Binding-site contacts:
Ligand atom CB contacts residue GLU288 of chain 1.A at 3.4 Å.
Ligand atom O contacts residue HIS201 of chain 1.A at 2.8 Å (h-bond).
Ligand atom CA contacts residue PHE103 of chain 1.A at 3.2 Å (hydrophobic).
Ligand atom O contacts residue HIS350 of chain 1.A at 3.4 Å.
Ligand atom N contacts residue PHE103 of chain 1.A at 2.9 Å (h-bond).
Ligand atom N contacts residue GLU288 of chain 1.A at 2.9 Å (salt-bridge).
Ligand atom CD1 contacts residue GLN102 of chain 1.A at 3.3 Å.
Ligand atom N contacts residue TYR236 of chain 1.A at 3.0 Å (h-bond).
Ligand atom CD2 contacts residue ARG64 of chain 1.A at 3.5 Å.
Ligand atom CE1 contacts residue ARG197 of chain 1.A at 3.5 Å.
Ligand atom OH contacts residue HIS164 of chain 1.A at 3.0 Å (h-bond).
Ligand atom O contacts residue ASN66 of chain 1.A at 3.1 Å (h-bond).
Ligand atom OD2 contacts residue OGA1 of chain 1.E at 3.1 Å (h-bond).
Ligand atom CB contacts residue ARG64 of chain 1.A at 3.3 Å.
Ligand atom O contacts residue ARG197 of chain 1.A at 2.8 Å (salt-bridge).
Ligand atom OD1 contacts residue LYS337 of chain 1.A at 2.9 Å (salt-bridge).
Ligand atom NZ contacts residue ILE429 of chain 1.A at 2.5 Å (h-bond).
Ligand atom CD2 contacts residue ASN66 of chain 1.A at 3.0 Å.
Ligand atom OD1 contacts residue ARG359 of chain 1.A at 2.8 Å (salt-bridge).
Ligand atom O contacts residue LEU104 of chain 1.A at 3.5 Å (h-bond).
Ligand atom CG2 contacts residue LEU137 of chain 1.A at 3.4 Å (hydrophobic).
Ligand atom N contacts residue GLU288 of chain 1.A at 2.9 Å (salt-bridge).
Ligand atom C contacts residue PHE103 of chain 1.A at 3.5 Å (hydrophobic).
Ligand atom CZ contacts residue ARG197 of chain 1.A at 3.5 Å.
Ligand atom CD1 contacts residue MET107 of chain 1.A at 3.1 Å (hydrophobic).
Ligand atom O contacts residue PHE103 of chain 1.A at 3.5 Å.
Ligand atom OD2 contacts residue MN1 of chain 1.D at 2.5 Å.
Ligand atom CD contacts residue GLN335 of chain 1.A at 3.5 Å.
Ligand atom O contacts residue ARG357 of chain 1.A at 2.9 Å (salt-bridge).
Ligand atom O contacts residue PRO353 of chain 1.A at 3.4 Å.
Ligand atom O contacts residue GLY105 of chain 1.A at 3.3 Å.
Ligand atom CE1 contacts residue GLU61 of chain 1.A at 3.4 Å.
Ligand atom CA contacts residue THR351 of chain 1.A at 3.4 Å.
Ligand atom N contacts residue ASN66 of chain 1.A at 2.8 Å (h-bond).
Ligand atom O contacts residue THR351 of chain 1.A at 3.5 Å (h-bond).
Ligand atom CG contacts residue ARG359 of chain 1.A at 3.4 Å.
Ligand atom N contacts residue GLU288 of chain 1.A at 3.1 Å (salt-bridge).
Ligand atom CE2 contacts residue ARG197 of chain 1.A at 3.5 Å.
Ligand atom CE contacts residue ILE429 of chain 1.A at 3.4 Å (hydrophobic).
Ligand atom CA contacts residue ASN66 of chain 1.A at 3.5 Å.

This small molecule binds to this protein.
Small molecule (SMILES): CC(C)C[C@H](NC(=O)CNC(=O)[C@H](CC(=O)O)NC(=O)[C@H](CCCCN)NC(=O)[C@@H](C)N)C(=O)NCC(=O)N[C@@H](CCC(=O)O)C(=O)N[C@@H](Cc1ccc(O)cc1)C(=O)N[C@H](C(=O)N[C@@H](CS)C(=O)N[C@H](C(=O)N[C@@H](CO)C(=O)N[C@@H](CC(C)C)C(=O)N[C@@H](CCC(=O)O)C(=O)NCC(=O)N[C@@H](Cc1ccccc1)C(=O)N[C@@H](C)C=O)[C@@H](C)O)[C@@H](C)O

Sequence of chain 1.A:
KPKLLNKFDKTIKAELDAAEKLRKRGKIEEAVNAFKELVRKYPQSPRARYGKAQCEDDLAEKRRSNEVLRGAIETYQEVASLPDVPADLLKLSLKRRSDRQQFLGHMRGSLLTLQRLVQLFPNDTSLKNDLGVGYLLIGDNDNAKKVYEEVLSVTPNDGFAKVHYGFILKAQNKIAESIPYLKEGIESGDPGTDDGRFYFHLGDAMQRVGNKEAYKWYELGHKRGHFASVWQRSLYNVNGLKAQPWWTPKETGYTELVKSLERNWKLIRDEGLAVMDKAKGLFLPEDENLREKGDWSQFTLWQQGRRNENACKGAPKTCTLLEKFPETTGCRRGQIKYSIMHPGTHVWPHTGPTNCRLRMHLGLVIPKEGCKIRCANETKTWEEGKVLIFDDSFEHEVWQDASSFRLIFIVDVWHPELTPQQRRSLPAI